Sequence of chain 1.A:
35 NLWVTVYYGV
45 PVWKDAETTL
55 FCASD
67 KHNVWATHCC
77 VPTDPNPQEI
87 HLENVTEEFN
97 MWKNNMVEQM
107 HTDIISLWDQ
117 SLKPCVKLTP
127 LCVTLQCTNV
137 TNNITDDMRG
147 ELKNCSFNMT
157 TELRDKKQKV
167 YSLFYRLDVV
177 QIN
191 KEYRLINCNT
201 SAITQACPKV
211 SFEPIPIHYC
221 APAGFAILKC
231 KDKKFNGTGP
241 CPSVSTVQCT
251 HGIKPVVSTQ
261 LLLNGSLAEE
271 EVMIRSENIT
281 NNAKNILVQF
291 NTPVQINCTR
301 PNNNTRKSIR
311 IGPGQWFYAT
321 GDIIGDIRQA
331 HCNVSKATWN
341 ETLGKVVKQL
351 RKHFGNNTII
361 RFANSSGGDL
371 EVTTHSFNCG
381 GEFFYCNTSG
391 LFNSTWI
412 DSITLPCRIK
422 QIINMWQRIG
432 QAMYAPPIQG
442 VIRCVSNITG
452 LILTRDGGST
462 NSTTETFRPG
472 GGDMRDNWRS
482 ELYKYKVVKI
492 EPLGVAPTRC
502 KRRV

Binding-site contacts:
Ligand atom C4 contacts residue ASN356 of chain 1.A at 4.4 Å.
Ligand atom O7 contacts residue ASN356 of chain 1.A at 3.4 Å (h-bond).
Ligand atom N2 contacts residue ASN356 of chain 1.A at 3.0 Å (h-bond).
Ligand atom C2 contacts residue ASN356 of chain 1.A at 2.5 Å.
Ligand atom C7 contacts residue ASN356 of chain 1.A at 3.3 Å.
Ligand atom C1 contacts residue ASN356 of chain 1.A at 1.5 Å.
Ligand atom C5 contacts residue ASN356 of chain 1.A at 3.8 Å.
Ligand atom O5 contacts residue ASN356 of chain 1.A at 2.5 Å (h-bond).
Ligand atom C8 contacts residue ASN356 of chain 1.A at 3.7 Å.
Ligand atom C3 contacts residue ASN356 of chain 1.A at 3.9 Å.

A protein and the small-molecule ligand that binds it are described below.
Small molecule (SMILES): CC(=O)N[C@@H]1[C@@H](O)[C@H](O)[C@@H](CO)O[C@H]1O